Sequence of chain 1.E:
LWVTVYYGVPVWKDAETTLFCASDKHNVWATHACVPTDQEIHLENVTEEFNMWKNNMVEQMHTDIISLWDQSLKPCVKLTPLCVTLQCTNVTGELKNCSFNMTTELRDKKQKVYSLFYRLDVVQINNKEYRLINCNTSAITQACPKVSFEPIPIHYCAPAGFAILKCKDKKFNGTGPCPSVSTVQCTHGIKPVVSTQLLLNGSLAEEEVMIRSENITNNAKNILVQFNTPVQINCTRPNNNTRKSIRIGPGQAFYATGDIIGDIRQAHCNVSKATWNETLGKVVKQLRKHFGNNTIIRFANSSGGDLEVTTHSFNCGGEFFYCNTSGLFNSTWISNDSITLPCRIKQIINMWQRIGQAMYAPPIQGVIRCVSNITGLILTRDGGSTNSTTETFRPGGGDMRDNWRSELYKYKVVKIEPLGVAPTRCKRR

A protein and the small-molecule ligand that binds it are described below.
Small molecule (SMILES): CC(=O)N[C@@H]1[C@@H](O)[C@H](O)[C@@H](CO)O[C@H]1O

Binding-site contacts:
Ligand atom C2 contacts residue ASN414 of chain 1.E at 2.5 Å.
Ligand atom C6 contacts residue LEU233 of chain 1.E at 4.3 Å (hydrophobic).
Ligand atom C7 contacts residue ASN230 of chain 1.E at 3.9 Å.
Ligand atom N2 contacts residue ASN414 of chain 1.E at 2.9 Å (h-bond).
Ligand atom C8 contacts residue NAG1 of chain 1.DA at 3.6 Å.
Ligand atom C3 contacts residue ASN414 of chain 1.E at 3.8 Å.
Ligand atom C1 contacts residue PRO259 of chain 1.E at 3.9 Å (hydrophobic).
Ligand atom C1 contacts residue ASN414 of chain 1.E at 1.4 Å.
Ligand atom C8 contacts residue VAL412 of chain 1.E at 3.3 Å (hydrophobic).
Ligand atom C5 contacts residue ASN414 of chain 1.E at 3.6 Å.
Ligand atom O6 contacts residue LEU233 of chain 1.E at 3.3 Å.
Ligand atom C5 contacts residue PRO259 of chain 1.E at 4.0 Å (hydrophobic).
Ligand atom C7 contacts residue NAG1 of chain 1.DA at 4.5 Å.
Ligand atom C6 contacts residue PRO259 of chain 1.E at 4.0 Å (hydrophobic).
Ligand atom C4 contacts residue ASN414 of chain 1.E at 4.2 Å.
Ligand atom C8 contacts residue ASN230 of chain 1.E at 4.0 Å.
Ligand atom O5 contacts residue ASN414 of chain 1.E at 2.3 Å (h-bond).
Ligand atom C7 contacts residue ASN414 of chain 1.E at 4.0 Å.
Ligand atom O5 contacts residue PRO259 of chain 1.E at 3.6 Å.
Ligand atom O7 contacts residue ASN230 of chain 1.E at 3.9 Å.
Ligand atom C8 contacts residue ASN414 of chain 1.E at 4.4 Å.
Ligand atom O7 contacts residue NAG1 of chain 1.DA at 4.1 Å.
Ligand atom O7 contacts residue ASN414 of chain 1.E at 4.5 Å.